Sequence of chain 1.A:
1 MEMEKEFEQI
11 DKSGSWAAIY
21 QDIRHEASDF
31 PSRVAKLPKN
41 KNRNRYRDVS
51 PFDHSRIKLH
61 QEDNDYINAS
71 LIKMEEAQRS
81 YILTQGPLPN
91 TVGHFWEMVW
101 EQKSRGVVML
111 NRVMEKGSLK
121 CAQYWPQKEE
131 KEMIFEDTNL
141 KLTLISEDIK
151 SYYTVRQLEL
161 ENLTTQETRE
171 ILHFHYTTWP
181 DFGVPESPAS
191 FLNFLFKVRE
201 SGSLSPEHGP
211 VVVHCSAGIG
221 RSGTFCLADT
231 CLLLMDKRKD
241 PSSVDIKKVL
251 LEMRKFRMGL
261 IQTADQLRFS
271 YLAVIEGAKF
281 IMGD

A small-molecule ligand and the protein it binds are described below.
Small molecule (SMILES): CCCC(=O)Nc1nnn(CC)n1

Binding-site contacts:
Ligand atom C2 contacts residue ARG112 of chain 1.A at 3.7 Å.
Ligand atom C4 contacts residue PRO180 of chain 1.A at 4.1 Å (hydrophobic).
Ligand atom C4 contacts residue TRP179 of chain 1.A at 4.5 Å (hydrophobic).
Ligand atom C2 contacts residue THR177 of chain 1.A at 3.8 Å.
Ligand atom N4 contacts residue ARG112 of chain 1.A at 4.0 Å.
Ligand atom C5 contacts residue ASP181 of chain 1.A at 3.2 Å.
Ligand atom C1 contacts residue THR178 of chain 1.A at 3.2 Å.
Ligand atom C6 contacts residue PRO180 of chain 1.A at 4.5 Å (hydrophobic).
Ligand atom N1 contacts residue ARG112 of chain 1.A at 3.4 Å (salt-bridge).
Ligand atom N contacts residue ASP181 of chain 1.A at 4.5 Å.
Ligand atom C contacts residue TRP179 of chain 1.A at 4.4 Å (hydrophobic).
Ligand atom N4 contacts residue PRO180 of chain 1.A at 3.7 Å.
Ligand atom C6 contacts residue ASP181 of chain 1.A at 3.2 Å.
Ligand atom C contacts residue THR178 of chain 1.A at 3.0 Å.
Ligand atom N contacts residue TRP179 of chain 1.A at 3.9 Å.
Ligand atom C contacts residue PRO180 of chain 1.A at 4.0 Å (hydrophobic).
Ligand atom C4 contacts residue ARG112 of chain 1.A at 3.3 Å.
Ligand atom N3 contacts residue ASP181 of chain 1.A at 3.5 Å (salt-bridge).
Ligand atom N3 contacts residue ARG112 of chain 1.A at 4.4 Å.
Ligand atom N2 contacts residue ARG112 of chain 1.A at 4.0 Å.
Ligand atom N2 contacts residue ASP181 of chain 1.A at 3.2 Å (salt-bridge).
Ligand atom N contacts residue PRO180 of chain 1.A at 3.8 Å.
Ligand atom N contacts residue ARG112 of chain 1.A at 3.4 Å (salt-bridge).
Ligand atom C4 contacts residue ASP181 of chain 1.A at 4.0 Å.
Ligand atom C3 contacts residue ARG112 of chain 1.A at 3.6 Å.
Ligand atom O contacts residue ARG112 of chain 1.A at 4.3 Å.
Ligand atom N1 contacts residue ASP181 of chain 1.A at 4.0 Å.
Ligand atom C2 contacts residue THR178 of chain 1.A at 3.2 Å.
Ligand atom C6 contacts residue PHE182 of chain 1.A at 3.8 Å (hydrophobic).
Ligand atom N4 contacts residue ASP181 of chain 1.A at 3.2 Å (salt-bridge).